Sequence of chain 1.E:
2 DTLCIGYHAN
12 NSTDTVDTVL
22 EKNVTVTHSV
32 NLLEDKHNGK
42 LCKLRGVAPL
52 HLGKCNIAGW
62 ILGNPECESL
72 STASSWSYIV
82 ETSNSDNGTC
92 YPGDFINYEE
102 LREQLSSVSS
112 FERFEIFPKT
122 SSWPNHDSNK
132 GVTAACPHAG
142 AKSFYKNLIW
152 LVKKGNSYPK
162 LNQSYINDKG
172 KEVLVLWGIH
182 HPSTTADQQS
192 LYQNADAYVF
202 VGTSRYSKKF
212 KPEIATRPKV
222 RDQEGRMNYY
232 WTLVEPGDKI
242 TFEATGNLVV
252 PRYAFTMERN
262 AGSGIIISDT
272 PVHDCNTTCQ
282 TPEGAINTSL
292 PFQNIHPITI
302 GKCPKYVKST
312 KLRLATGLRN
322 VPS

Binding-site contacts:
Ligand atom C5 contacts residue ASN12 of chain 1.E at 3.7 Å.
Ligand atom C7 contacts residue ASN12 of chain 1.E at 3.2 Å.
Ligand atom C1 contacts residue ASN12 of chain 1.E at 1.4 Å.
Ligand atom N2 contacts residue ASN12 of chain 1.E at 2.9 Å (h-bond).
Ligand atom C4 contacts residue ASN12 of chain 1.E at 4.2 Å.
Ligand atom C8 contacts residue SER13 of chain 1.E at 4.0 Å.
Ligand atom O5 contacts residue ASN12 of chain 1.E at 2.4 Å (h-bond).
Ligand atom C2 contacts residue ASN12 of chain 1.E at 2.5 Å.
Ligand atom C8 contacts residue ASN12 of chain 1.E at 3.6 Å.
Ligand atom C3 contacts residue ASN12 of chain 1.E at 3.8 Å.
Ligand atom O7 contacts residue ASN12 of chain 1.E at 3.1 Å (h-bond).

This small molecule binds to this protein.
Small molecule (SMILES): CC(=O)N[C@@H]1[C@@H](O)[C@H](O)[C@@H](CO)O[C@H]1O